Sequence of chain 1.B:
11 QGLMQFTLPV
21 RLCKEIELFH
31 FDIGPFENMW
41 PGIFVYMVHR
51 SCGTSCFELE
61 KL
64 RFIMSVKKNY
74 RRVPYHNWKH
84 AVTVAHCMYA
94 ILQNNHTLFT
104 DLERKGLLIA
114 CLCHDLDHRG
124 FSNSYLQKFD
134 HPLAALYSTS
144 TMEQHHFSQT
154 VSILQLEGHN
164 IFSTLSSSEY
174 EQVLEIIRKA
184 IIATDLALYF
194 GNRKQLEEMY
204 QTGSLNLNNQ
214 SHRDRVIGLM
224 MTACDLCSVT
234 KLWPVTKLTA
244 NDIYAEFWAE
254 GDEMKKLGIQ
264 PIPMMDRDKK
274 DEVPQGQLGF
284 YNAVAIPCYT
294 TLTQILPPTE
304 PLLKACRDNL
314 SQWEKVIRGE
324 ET

A protein and the small-molecule ligand that binds it are described below.
Small molecule (SMILES): CNC(=O)c1cc(CCc2nc(N3CCCC3)nn2C)nn2c(C)c(C)nc12

Binding-site contacts:
Ligand atom N22 contacts residue GLY279 of chain 1.B at 3.8 Å.
Ligand atom N24 contacts residue MET267 of chain 1.B at 3.5 Å.
Ligand atom C1 contacts residue PHE283 of chain 1.B at 3.4 Å (hydrophobic).
Ligand atom C16 contacts residue MET267 of chain 1.B at 3.8 Å (hydrophobic).
Ligand atom N20 contacts residue MET267 of chain 1.B at 3.5 Å.
Ligand atom C21 contacts residue TYR247 of chain 1.B at 3.7 Å (hydrophobic).
Ligand atom N24 contacts residue GLY279 of chain 1.B at 3.8 Å.
Ligand atom N19 contacts residue GLY279 of chain 1.B at 3.5 Å (h-bond).
Ligand atom C21 contacts residue MET267 of chain 1.B at 3.6 Å (hydrophobic).
Ligand atom N22 contacts residue TYR247 of chain 1.B at 2.6 Å (h-bond).
Ligand atom C16 contacts residue TYR247 of chain 1.B at 3.6 Å (hydrophobic).
Ligand atom C15 contacts residue ILE246 of chain 1.B at 3.5 Å (hydrophobic).
Ligand atom C16 contacts residue GLN280 of chain 1.B at 3.7 Å.
Ligand atom C18 contacts residue GLY279 of chain 1.B at 3.4 Å.
Ligand atom N13 contacts residue PHE283 of chain 1.B at 3.4 Å.
Ligand atom C27 contacts residue LYS272 of chain 1.B at 3.8 Å.
Ligand atom C14 contacts residue ILE246 of chain 1.B at 3.7 Å (hydrophobic).
Ligand atom C5 contacts residue PHE283 of chain 1.B at 3.6 Å (hydrophobic).
Ligand atom C11 contacts residue PHE283 of chain 1.B at 3.7 Å (hydrophobic).
Ligand atom C2 contacts residue PHE283 of chain 1.B at 3.7 Å (hydrophobic).
Ligand atom C26 contacts residue PRO266 of chain 1.B at 3.7 Å (hydrophobic).
Ligand atom C21 contacts residue GLY279 of chain 1.B at 3.4 Å.
Ligand atom C17 contacts residue TYR247 of chain 1.B at 3.6 Å (hydrophobic).
Ligand atom N7 contacts residue LEU229 of chain 1.B at 3.8 Å.
Ligand atom C17 contacts residue GLN280 of chain 1.B at 3.8 Å.
Ligand atom C28 contacts residue TYR247 of chain 1.B at 3.7 Å (hydrophobic).
Ligand atom N20 contacts residue GLY279 of chain 1.B at 3.7 Å.
Ligand atom C12 contacts residue ILE246 of chain 1.B at 3.6 Å (hydrophobic).
Ligand atom C2 contacts residue PHE250 of chain 1.B at 3.5 Å (hydrophobic).
Ligand atom C27 contacts residue VAL276 of chain 1.B at 3.7 Å (hydrophobic).
Ligand atom C9 contacts residue PHE283 of chain 1.B at 3.2 Å (hydrophobic).
Ligand atom N4 contacts residue GLN280 of chain 1.B at 3.1 Å (h-bond).
Ligand atom C17 contacts residue PHE283 of chain 1.B at 3.7 Å (hydrophobic).
Ligand atom C11 contacts residue ILE246 of chain 1.B at 3.6 Å (hydrophobic).
Ligand atom C18 contacts residue TYR247 of chain 1.B at 3.5 Å (hydrophobic).
Ligand atom C15 contacts residue GLN280 of chain 1.B at 3.4 Å.
Ligand atom C3 contacts residue PHE250 of chain 1.B at 3.7 Å (hydrophobic).
Ligand atom C17 contacts residue GLY279 of chain 1.B at 3.7 Å.
Ligand atom C27 contacts residue GLU275 of chain 1.B at 3.4 Å.
Ligand atom N10 contacts residue PHE283 of chain 1.B at 3.6 Å.